Binding-site contacts:
Ligand atom C3 contacts residue ASN134 of chain 1.R at 3.7 Å.
Ligand atom C2 contacts residue ASN134 of chain 1.R at 2.4 Å.
Ligand atom N2 contacts residue ASN134 of chain 1.R at 2.8 Å (h-bond).
Ligand atom C7 contacts residue ASN134 of chain 1.R at 3.1 Å.
Ligand atom C5 contacts residue ASN134 of chain 1.R at 3.6 Å.
Ligand atom O7 contacts residue ASN134 of chain 1.R at 3.1 Å (h-bond).
Ligand atom O5 contacts residue ASN134 of chain 1.R at 2.4 Å (h-bond).
Ligand atom C1 contacts residue ASN134 of chain 1.R at 1.4 Å.
Ligand atom C8 contacts residue ASN134 of chain 1.R at 4.2 Å.
Ligand atom C4 contacts residue ASN134 of chain 1.R at 4.2 Å.

A protein and the small-molecule ligand that binds it are described below.
Small molecule (SMILES): CC(=O)N[C@@H]1[C@@H](O)[C@H](O)[C@@H](CO)O[C@H]1O

Sequence of chain 1.R:
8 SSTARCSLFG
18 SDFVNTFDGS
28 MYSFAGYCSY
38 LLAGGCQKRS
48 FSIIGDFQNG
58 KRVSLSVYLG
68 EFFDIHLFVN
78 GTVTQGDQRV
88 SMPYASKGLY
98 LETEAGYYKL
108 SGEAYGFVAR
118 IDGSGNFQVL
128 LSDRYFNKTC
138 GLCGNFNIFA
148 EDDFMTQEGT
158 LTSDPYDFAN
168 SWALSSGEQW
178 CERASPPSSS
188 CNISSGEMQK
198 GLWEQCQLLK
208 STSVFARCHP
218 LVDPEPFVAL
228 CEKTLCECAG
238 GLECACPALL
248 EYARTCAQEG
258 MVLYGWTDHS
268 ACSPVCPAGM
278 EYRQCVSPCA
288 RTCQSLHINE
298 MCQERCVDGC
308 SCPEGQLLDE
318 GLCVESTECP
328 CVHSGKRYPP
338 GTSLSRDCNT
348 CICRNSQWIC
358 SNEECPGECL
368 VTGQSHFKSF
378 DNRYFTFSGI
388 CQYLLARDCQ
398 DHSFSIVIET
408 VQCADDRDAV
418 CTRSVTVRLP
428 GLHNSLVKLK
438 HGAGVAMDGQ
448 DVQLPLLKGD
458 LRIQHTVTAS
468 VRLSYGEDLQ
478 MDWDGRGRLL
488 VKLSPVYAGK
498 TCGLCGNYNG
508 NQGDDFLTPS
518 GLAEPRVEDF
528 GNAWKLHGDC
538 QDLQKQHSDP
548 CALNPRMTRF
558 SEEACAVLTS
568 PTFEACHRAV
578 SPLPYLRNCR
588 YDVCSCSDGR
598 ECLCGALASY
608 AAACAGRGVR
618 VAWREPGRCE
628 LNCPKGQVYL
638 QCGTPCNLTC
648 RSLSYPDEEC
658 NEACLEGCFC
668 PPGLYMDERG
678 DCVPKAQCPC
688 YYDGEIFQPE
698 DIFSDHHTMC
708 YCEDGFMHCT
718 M